Sequence of chain 1.A:
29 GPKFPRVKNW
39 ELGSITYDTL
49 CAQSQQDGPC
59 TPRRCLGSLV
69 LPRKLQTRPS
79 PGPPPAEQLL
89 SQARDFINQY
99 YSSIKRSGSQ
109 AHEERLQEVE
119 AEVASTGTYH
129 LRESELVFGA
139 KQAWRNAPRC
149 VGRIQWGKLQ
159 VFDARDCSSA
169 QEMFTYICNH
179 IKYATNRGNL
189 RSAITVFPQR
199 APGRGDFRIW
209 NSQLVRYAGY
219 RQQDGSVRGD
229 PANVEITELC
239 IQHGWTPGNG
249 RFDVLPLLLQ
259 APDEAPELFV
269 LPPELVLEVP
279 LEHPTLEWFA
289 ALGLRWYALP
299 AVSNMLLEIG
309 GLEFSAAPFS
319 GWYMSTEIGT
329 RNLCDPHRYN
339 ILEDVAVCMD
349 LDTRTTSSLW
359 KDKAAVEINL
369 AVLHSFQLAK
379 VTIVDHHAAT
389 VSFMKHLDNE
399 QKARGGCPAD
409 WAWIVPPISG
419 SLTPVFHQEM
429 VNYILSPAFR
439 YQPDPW

Sequence of chain 1.B:
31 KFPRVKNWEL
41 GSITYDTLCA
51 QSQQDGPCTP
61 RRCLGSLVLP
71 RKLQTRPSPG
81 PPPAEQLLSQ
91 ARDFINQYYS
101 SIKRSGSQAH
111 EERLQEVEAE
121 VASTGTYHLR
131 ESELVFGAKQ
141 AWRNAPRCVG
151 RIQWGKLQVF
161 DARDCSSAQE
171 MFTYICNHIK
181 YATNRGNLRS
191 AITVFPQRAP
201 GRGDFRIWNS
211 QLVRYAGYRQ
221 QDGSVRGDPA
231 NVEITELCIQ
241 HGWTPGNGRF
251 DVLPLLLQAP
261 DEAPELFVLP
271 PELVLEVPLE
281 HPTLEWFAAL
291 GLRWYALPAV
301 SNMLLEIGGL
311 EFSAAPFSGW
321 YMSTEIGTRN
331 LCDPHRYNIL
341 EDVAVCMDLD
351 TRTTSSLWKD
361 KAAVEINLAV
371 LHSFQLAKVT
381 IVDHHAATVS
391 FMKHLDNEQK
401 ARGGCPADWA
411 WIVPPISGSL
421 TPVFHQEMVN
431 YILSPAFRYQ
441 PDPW

Binding-site contacts:
Ligand atom C9 contacts residue ARG329 of chain 1.B at 3.7 Å.
Ligand atom C12 contacts residue PHE424 of chain 1.A at 3.5 Å (hydrophobic).
Ligand atom C12 contacts residue TRP409 of chain 1.A at 3.7 Å (hydrophobic).
Ligand atom C10 contacts residue TRP411 of chain 1.B at 3.5 Å (hydrophobic).
Ligand atom N3 contacts residue TRP411 of chain 1.B at 3.5 Å.
Ligand atom C2 contacts residue HEM1 of chain 1.P at 3.2 Å.
Ligand atom C4 contacts residue ARG329 of chain 1.B at 3.2 Å.
Ligand atom C10 contacts residue ALA410 of chain 1.B at 3.5 Å (hydrophobic).
Ligand atom C14 contacts residue GLN426 of chain 1.A at 3.8 Å.
Ligand atom C16 contacts residue PHE424 of chain 1.A at 3.5 Å (hydrophobic).
Ligand atom N8 contacts residue TRP411 of chain 1.B at 3.5 Å.
Ligand atom N4 contacts residue TRP411 of chain 1.B at 3.5 Å.
Ligand atom C7 contacts residue TRP409 of chain 1.A at 3.7 Å (hydrophobic).
Ligand atom C12 contacts residue SER66 of chain 1.B at 3.4 Å.
Ligand atom N5 contacts residue TRP411 of chain 1.B at 3.7 Å.
Ligand atom C15 contacts residue PHE424 of chain 1.A at 3.6 Å (hydrophobic).
Ligand atom C15 contacts residue HIS425 of chain 1.A at 3.5 Å.
Ligand atom N2 contacts residue TRP411 of chain 1.B at 3.1 Å (h-bond).
Ligand atom C2 contacts residue TRP411 of chain 1.B at 3.5 Å (hydrophobic).
Ligand atom N4 contacts residue ACT1 of chain 1.L at 3.0 Å.
Ligand atom N1 contacts residue ALA410 of chain 1.B at 3.4 Å (h-bond).
Ligand atom N3 contacts residue HEM1 of chain 1.P at 2.7 Å (h-bond).
Ligand atom N3 contacts residue ARG329 of chain 1.B at 3.6 Å.
Ligand atom C7 contacts residue TRP411 of chain 1.B at 3.8 Å (hydrophobic).
Ligand atom N2 contacts residue HEM1 of chain 1.P at 2.9 Å (h-bond).
Ligand atom N8 contacts residue PHE424 of chain 1.A at 3.6 Å.
Ligand atom C13 contacts residue SER66 of chain 1.B at 3.2 Å.
Ligand atom C6 contacts residue PHE424 of chain 1.A at 3.4 Å (hydrophobic).
Ligand atom C9 contacts residue TRP411 of chain 1.B at 3.5 Å (hydrophobic).
Ligand atom C11 contacts residue PHE424 of chain 1.A at 3.4 Å (hydrophobic).
Ligand atom C7 contacts residue ALA410 of chain 1.B at 3.8 Å (hydrophobic).
Ligand atom C15 contacts residue TRP38 of chain 1.A at 3.5 Å (hydrophobic).
Ligand atom N8 contacts residue ALA410 of chain 1.B at 2.7 Å (h-bond).
Ligand atom C14 contacts residue GLU427 of chain 1.A at 3.5 Å.
Ligand atom C13 contacts residue PHE424 of chain 1.A at 3.6 Å (hydrophobic).
Ligand atom C4 contacts residue TRP411 of chain 1.B at 3.5 Å (hydrophobic).
Ligand atom N1 contacts residue TRP411 of chain 1.B at 3.1 Å.
Ligand atom C14 contacts residue HIS425 of chain 1.A at 3.6 Å.
Ligand atom N4 contacts residue ARG329 of chain 1.B at 3.3 Å (salt-bridge).
Ligand atom C14 contacts residue PHE424 of chain 1.A at 3.6 Å (hydrophobic).

The small molecule below binds the protein below.
Small molecule (SMILES): Nc1nc(N)c2c(n1)NC[C@@H](c1ccccc1)N2